Sequence of chain 44.C:
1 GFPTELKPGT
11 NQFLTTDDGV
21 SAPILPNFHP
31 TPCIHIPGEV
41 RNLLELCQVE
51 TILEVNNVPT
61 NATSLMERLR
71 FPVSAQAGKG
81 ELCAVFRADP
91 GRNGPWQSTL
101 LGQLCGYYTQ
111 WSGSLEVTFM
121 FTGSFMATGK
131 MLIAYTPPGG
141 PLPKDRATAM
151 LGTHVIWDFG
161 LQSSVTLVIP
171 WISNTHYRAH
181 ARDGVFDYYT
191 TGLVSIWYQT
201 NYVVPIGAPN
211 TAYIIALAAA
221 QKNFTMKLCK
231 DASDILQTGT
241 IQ

The small molecule below binds the protein below.
Small molecule (SMILES): CCO/N=C/c1ccc(OCC[C@@H](C)CCN2CCN(c3ccnc(C(N)=O)c3)C2=O)cc1

Binding-site contacts:
Ligand atom CBB contacts residue ILE111 of chain 44.A at 3.6 Å (hydrophobic).
Ligand atom CAH contacts residue TRP203 of chain 44.A at 3.5 Å (hydrophobic).
Ligand atom NAC contacts residue THR114 of chain 44.A at 3.3 Å (h-bond).
Ligand atom CAN contacts residue PHE155 of chain 44.A at 3.8 Å (hydrophobic).
Ligand atom CAO contacts residue ILE111 of chain 44.A at 3.8 Å (hydrophobic).
Ligand atom CAA contacts residue TYR153 of chain 44.A at 3.5 Å (hydrophobic).
Ligand atom CBC contacts residue TRP203 of chain 44.A at 3.6 Å (hydrophobic).
Ligand atom NAC contacts residue ASP112 of chain 44.A at 2.5 Å (salt-bridge).
Ligand atom NBG contacts residue TRP203 of chain 44.A at 3.3 Å.
Ligand atom CAL contacts residue PHE155 of chain 44.A at 3.6 Å (hydrophobic).
Ligand atom OAD contacts residue LYS274 of chain 44.A at 3.0 Å (salt-bridge).
Ligand atom CAT contacts residue ASN228 of chain 44.A at 3.5 Å.
Ligand atom NAU contacts residue PHE155 of chain 44.A at 3.7 Å.
Ligand atom CAS contacts residue TRP203 of chain 44.A at 3.8 Å (hydrophobic).
Ligand atom CAL contacts residue ILE111 of chain 44.A at 3.7 Å (hydrophobic).
Ligand atom CAK contacts residue PHE135 of chain 44.A at 3.6 Å (hydrophobic).
Ligand atom CAA contacts residue PRO177 of chain 44.A at 3.5 Å (hydrophobic).
Ligand atom CAA contacts residue SER178 of chain 44.A at 3.5 Å.
Ligand atom CAY contacts residue THR114 of chain 44.A at 3.8 Å.
Ligand atom CAG contacts residue ASN228 of chain 44.A at 3.6 Å.
Ligand atom CAJ contacts residue PHE155 of chain 44.A at 3.7 Å (hydrophobic).
Ligand atom CAZ contacts residue TRP203 of chain 44.A at 3.5 Å (hydrophobic).
Ligand atom CAG contacts residue GLN202 of chain 44.A at 3.3 Å.
Ligand atom OAD contacts residue ALA275 of chain 44.A at 3.2 Å.
Ligand atom CAS contacts residue TYR201 of chain 44.A at 3.5 Å (hydrophobic).
Ligand atom CAY contacts residue ASP112 of chain 44.A at 3.8 Å.
Ligand atom CAH contacts residue GLN202 of chain 44.A at 3.2 Å.
Ligand atom CAP contacts residue ILE111 of chain 44.A at 3.8 Å (hydrophobic).
Ligand atom CAA contacts residue VAL179 of chain 44.A at 3.2 Å (hydrophobic).
Ligand atom CAO contacts residue PHE135 of chain 44.A at 3.8 Å (hydrophobic).
Ligand atom OAX contacts residue ILE111 of chain 44.A at 3.5 Å.
Ligand atom CAN contacts residue PRO177 of chain 44.A at 3.4 Å (hydrophobic).
Ligand atom CAG contacts residue TRP203 of chain 44.A at 3.7 Å (hydrophobic).
Ligand atom OAX contacts residue MET195 of chain 44.A at 3.6 Å.
Ligand atom OAE contacts residue ASP112 of chain 44.A at 3.6 Å.
Ligand atom CAH contacts residue ASN228 of chain 44.A at 3.4 Å.
Ligand atom OAE contacts residue ILE113 of chain 44.A at 3.3 Å (h-bond).
Ligand atom CAI contacts residue PHE135 of chain 44.A at 3.7 Å (hydrophobic).
Ligand atom CAT contacts residue TRP203 of chain 44.A at 3.6 Å (hydrophobic).
Ligand atom CBC contacts residue ASN228 of chain 44.A at 3.8 Å.

Sequence of chain 44.A:
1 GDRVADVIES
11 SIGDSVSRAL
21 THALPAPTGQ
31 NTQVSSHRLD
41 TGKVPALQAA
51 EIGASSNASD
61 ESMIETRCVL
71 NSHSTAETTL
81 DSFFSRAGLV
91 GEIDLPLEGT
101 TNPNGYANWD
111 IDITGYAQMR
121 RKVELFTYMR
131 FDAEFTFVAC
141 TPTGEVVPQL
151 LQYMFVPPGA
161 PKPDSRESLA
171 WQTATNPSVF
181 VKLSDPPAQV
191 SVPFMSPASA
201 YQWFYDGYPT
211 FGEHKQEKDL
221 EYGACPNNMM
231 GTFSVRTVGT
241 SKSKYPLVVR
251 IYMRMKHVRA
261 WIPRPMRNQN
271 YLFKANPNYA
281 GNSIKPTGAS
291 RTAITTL

Sequence of chain 45.C:
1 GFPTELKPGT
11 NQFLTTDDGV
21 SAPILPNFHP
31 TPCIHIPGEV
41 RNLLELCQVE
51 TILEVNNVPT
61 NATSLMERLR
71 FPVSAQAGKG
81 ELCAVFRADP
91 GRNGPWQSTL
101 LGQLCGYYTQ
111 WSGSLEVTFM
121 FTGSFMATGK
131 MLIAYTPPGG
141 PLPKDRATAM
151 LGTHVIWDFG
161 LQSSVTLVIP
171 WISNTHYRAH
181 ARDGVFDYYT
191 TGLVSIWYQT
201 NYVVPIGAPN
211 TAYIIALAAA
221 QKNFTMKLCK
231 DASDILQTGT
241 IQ